Sequence of chain 1.B:
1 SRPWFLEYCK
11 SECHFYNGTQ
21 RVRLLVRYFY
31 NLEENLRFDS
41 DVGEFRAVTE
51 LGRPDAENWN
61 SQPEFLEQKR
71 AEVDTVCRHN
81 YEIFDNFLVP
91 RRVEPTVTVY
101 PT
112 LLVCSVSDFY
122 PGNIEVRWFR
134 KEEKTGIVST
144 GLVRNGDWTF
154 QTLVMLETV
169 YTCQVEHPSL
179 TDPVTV

Binding-site contacts:
Ligand atom O6 contacts residue GLN20 of chain 1.B at 3.2 Å (h-bond).
Ligand atom C7 contacts residue ASN17 of chain 1.B at 3.5 Å.
Ligand atom C2 contacts residue ASN17 of chain 1.B at 2.3 Å.
Ligand atom C1 contacts residue GLN20 of chain 1.B at 3.9 Å.
Ligand atom C4 contacts residue ASN17 of chain 1.B at 4.0 Å.
Ligand atom O5 contacts residue ASN17 of chain 1.B at 2.1 Å (h-bond).
Ligand atom C1 contacts residue ASN17 of chain 1.B at 1.3 Å.
Ligand atom C2 contacts residue GLN20 of chain 1.B at 4.5 Å.
Ligand atom O5 contacts residue GLN20 of chain 1.B at 3.5 Å.
Ligand atom O7 contacts residue ASN17 of chain 1.B at 3.9 Å.
Ligand atom C8 contacts residue ASN17 of chain 1.B at 4.3 Å.
Ligand atom C3 contacts residue ASN17 of chain 1.B at 3.6 Å.
Ligand atom C6 contacts residue GLN20 of chain 1.B at 4.5 Å.
Ligand atom N2 contacts residue ASN17 of chain 1.B at 2.9 Å (h-bond).
Ligand atom C5 contacts residue ASN17 of chain 1.B at 3.4 Å.

This small molecule binds to this protein.
Small molecule (SMILES): CC(=O)N[C@@H]1[C@@H](O)[C@H](O)[C@@H](CO)O[C@H]1O